The small molecule below binds the protein below.
Small molecule (SMILES): CC(=O)N[C@@H]1[C@@H](O)[C@H](O)[C@@H](CO)O[C@H]1O

Binding-site contacts:
Ligand atom C3 contacts residue ASN200 of chain 3.E at 3.7 Å.
Ligand atom C1 contacts residue ASN200 of chain 3.E at 1.4 Å.
Ligand atom C7 contacts residue ASN200 of chain 3.E at 3.6 Å.
Ligand atom C2 contacts residue ASN200 of chain 3.E at 2.5 Å.
Ligand atom C7 contacts residue LEU192 of chain 3.E at 3.8 Å (hydrophobic).
Ligand atom O6 contacts residue ASN200 of chain 3.E at 3.0 Å (h-bond).
Ligand atom C8 contacts residue VAL205 of chain 3.E at 3.7 Å (hydrophobic).
Ligand atom O5 contacts residue ASN200 of chain 3.E at 2.5 Å (h-bond).
Ligand atom C6 contacts residue SER197 of chain 3.E at 4.3 Å.
Ligand atom C8 contacts residue LEU192 of chain 3.E at 3.7 Å (hydrophobic).
Ligand atom C4 contacts residue ASN200 of chain 3.E at 3.8 Å.
Ligand atom N2 contacts residue LEU192 of chain 3.E at 3.5 Å.
Ligand atom O7 contacts residue ASN200 of chain 3.E at 3.3 Å (h-bond).
Ligand atom O5 contacts residue SER197 of chain 3.E at 4.0 Å.
Ligand atom C6 contacts residue LEU199 of chain 3.E at 4.1 Å (hydrophobic).
Ligand atom C2 contacts residue LEU192 of chain 3.E at 4.3 Å (hydrophobic).
Ligand atom C5 contacts residue SER197 of chain 3.E at 4.2 Å.
Ligand atom O7 contacts residue LYS203 of chain 3.E at 4.0 Å.
Ligand atom C6 contacts residue ASN200 of chain 3.E at 3.3 Å.
Ligand atom C1 contacts residue LEU192 of chain 3.E at 3.9 Å (hydrophobic).
Ligand atom N2 contacts residue ASN200 of chain 3.E at 3.3 Å (h-bond).
Ligand atom C5 contacts residue ASN200 of chain 3.E at 3.3 Å.

Sequence of chain 3.E:
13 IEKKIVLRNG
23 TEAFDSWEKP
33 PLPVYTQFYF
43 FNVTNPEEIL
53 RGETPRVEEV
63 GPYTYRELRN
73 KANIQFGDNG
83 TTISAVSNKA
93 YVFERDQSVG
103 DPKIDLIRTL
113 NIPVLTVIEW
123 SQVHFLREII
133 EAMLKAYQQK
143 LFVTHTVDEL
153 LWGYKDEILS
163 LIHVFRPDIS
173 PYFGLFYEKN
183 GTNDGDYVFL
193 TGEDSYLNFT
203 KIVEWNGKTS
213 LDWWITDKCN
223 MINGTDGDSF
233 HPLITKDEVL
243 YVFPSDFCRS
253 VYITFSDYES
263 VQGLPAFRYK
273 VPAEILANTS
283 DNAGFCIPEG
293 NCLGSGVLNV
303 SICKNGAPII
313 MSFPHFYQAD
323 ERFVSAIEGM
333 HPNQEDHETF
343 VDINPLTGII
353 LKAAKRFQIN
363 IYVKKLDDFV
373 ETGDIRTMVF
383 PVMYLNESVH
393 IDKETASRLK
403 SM